Sequence of chain 1.A:
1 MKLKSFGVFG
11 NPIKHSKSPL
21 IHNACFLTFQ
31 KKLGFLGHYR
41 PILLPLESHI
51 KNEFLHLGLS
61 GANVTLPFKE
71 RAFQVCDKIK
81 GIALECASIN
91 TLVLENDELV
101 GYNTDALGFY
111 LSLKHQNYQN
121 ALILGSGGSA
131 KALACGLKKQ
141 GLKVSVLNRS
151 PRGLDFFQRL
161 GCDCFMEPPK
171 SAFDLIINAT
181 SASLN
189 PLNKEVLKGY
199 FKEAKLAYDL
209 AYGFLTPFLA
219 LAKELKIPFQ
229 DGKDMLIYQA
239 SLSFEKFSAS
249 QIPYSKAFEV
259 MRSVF

The protein below binds the small molecule below.
Small molecule (SMILES): O=C(O)C1=C[C@@H](O)[C@@H](O)[C@H](O)C1

Binding-site contacts:
Ligand atom C8 contacts residue GLN237 of chain 1.A at 3.6 Å.
Ligand atom O2 contacts residue SER18 of chain 1.A at 2.5 Å (h-bond).
Ligand atom O3 contacts residue TYR210 of chain 1.A at 2.7 Å (h-bond).
Ligand atom O12 contacts residue ASP105 of chain 1.A at 2.8 Å (salt-bridge).
Ligand atom O3 contacts residue LEU234 of chain 1.A at 4.1 Å.
Ligand atom C5 contacts residue SER18 of chain 1.A at 3.7 Å.
Ligand atom C8 contacts residue ASP105 of chain 1.A at 4.0 Å.
Ligand atom C6 contacts residue GLN237 of chain 1.A at 3.9 Å.
Ligand atom C1 contacts residue TYR210 of chain 1.A at 3.5 Å (hydrophobic).
Ligand atom C6 contacts residue VAL64 of chain 1.A at 3.7 Å (hydrophobic).
Ligand atom O12 contacts residue LYS69 of chain 1.A at 3.1 Å (salt-bridge).
Ligand atom O7 contacts residue ASN63 of chain 1.A at 3.4 Å (h-bond).
Ligand atom C9 contacts residue LYS69 of chain 1.A at 3.9 Å.
Ligand atom O7 contacts residue GLN237 of chain 1.A at 3.1 Å (h-bond).
Ligand atom C4 contacts residue LEU234 of chain 1.A at 3.9 Å (hydrophobic).
Ligand atom O2 contacts residue SER16 of chain 1.A at 2.7 Å (h-bond).
Ligand atom C1 contacts residue SER18 of chain 1.A at 3.5 Å.
Ligand atom O7 contacts residue VAL64 of chain 1.A at 3.8 Å.
Ligand atom C1 contacts residue LEU234 of chain 1.A at 3.8 Å (hydrophobic).
Ligand atom O11 contacts residue THR65 of chain 1.A at 3.4 Å (h-bond).
Ligand atom C10 contacts residue THR65 of chain 1.A at 3.7 Å.
Ligand atom C9 contacts residue THR65 of chain 1.A at 4.2 Å.
Ligand atom C4 contacts residue THR65 of chain 1.A at 4.0 Å.
Ligand atom C5 contacts residue GLN237 of chain 1.A at 3.9 Å.
Ligand atom O12 contacts residue ASN90 of chain 1.A at 3.3 Å (h-bond).
Ligand atom O11 contacts residue LYS69 of chain 1.A at 2.8 Å (salt-bridge).
Ligand atom O3 contacts residue SER16 of chain 1.A at 3.7 Å.
Ligand atom C1 contacts residue SER16 of chain 1.A at 3.5 Å.
Ligand atom C8 contacts residue LYS69 of chain 1.A at 4.0 Å.
Ligand atom O12 contacts residue GLN237 of chain 1.A at 3.8 Å.
Ligand atom O12 contacts residue VAL64 of chain 1.A at 4.2 Å.
Ligand atom C10 contacts residue LEU234 of chain 1.A at 4.3 Å (hydrophobic).
Ligand atom C4 contacts residue SER18 of chain 1.A at 4.1 Å.
Ligand atom O7 contacts residue ASN90 of chain 1.A at 3.8 Å.
Ligand atom C6 contacts residue THR65 of chain 1.A at 4.4 Å.
Ligand atom C8 contacts residue ASN90 of chain 1.A at 4.3 Å.
Ligand atom O2 contacts residue TYR210 of chain 1.A at 3.9 Å.
Ligand atom C6 contacts residue ASN63 of chain 1.A at 4.4 Å.
Ligand atom O2 contacts residue LEU234 of chain 1.A at 4.1 Å.
Ligand atom O2 contacts residue VAL8 of chain 1.A at 4.0 Å.